The small molecule below binds the protein below.
Small molecule (SMILES): Nc1cccc2ccccc12

Binding-site contacts:
Ligand atom C06 contacts residue TYR82 of chain 1.B at 3.9 Å (hydrophobic).
Ligand atom C11 contacts residue PHE79 of chain 1.B at 4.3 Å (hydrophobic).
Ligand atom N01 contacts residue PHE79 of chain 1.B at 4.3 Å.
Ligand atom C10 contacts residue PHE250 of chain 1.B at 4.0 Å (hydrophobic).
Ligand atom C10 contacts residue TYR233 of chain 1.B at 4.0 Å (hydrophobic).
Ligand atom C02 contacts residue PHE79 of chain 1.B at 4.1 Å (hydrophobic).
Ligand atom C08 contacts residue PHE142 of chain 1.B at 4.3 Å (hydrophobic).
Ligand atom C07 contacts residue LEU241 of chain 1.B at 3.6 Å (hydrophobic).
Ligand atom C07 contacts residue ILE141 of chain 1.B at 4.2 Å (hydrophobic).
Ligand atom C10 contacts residue PHE79 of chain 1.B at 3.8 Å (hydrophobic).
Ligand atom C06 contacts residue ILE141 of chain 1.B at 4.3 Å (hydrophobic).
Ligand atom C09 contacts residue TYR82 of chain 1.B at 3.6 Å (hydrophobic).
Ligand atom C05 contacts residue PHE79 of chain 1.B at 3.6 Å (hydrophobic).
Ligand atom C11 contacts residue LEU241 of chain 1.B at 3.5 Å (hydrophobic).
Ligand atom C03 contacts residue ILE141 of chain 1.B at 4.4 Å (hydrophobic).
Ligand atom N01 contacts residue A3P1 of chain 1.F at 3.9 Å.
Ligand atom C04 contacts residue HIS101 of chain 1.B at 3.4 Å.
Ligand atom C07 contacts residue LEU20 of chain 1.B at 4.0 Å (hydrophobic).
Ligand atom C08 contacts residue HIS101 of chain 1.B at 3.4 Å.
Ligand atom C08 contacts residue TYR82 of chain 1.B at 4.4 Å (hydrophobic).
Ligand atom C09 contacts residue PHE142 of chain 1.B at 4.1 Å (hydrophobic).
Ligand atom C05 contacts residue PHE250 of chain 1.B at 4.2 Å (hydrophobic).
Ligand atom C09 contacts residue VAL161 of chain 1.B at 4.5 Å (hydrophobic).
Ligand atom C09 contacts residue HIS101 of chain 1.B at 4.4 Å.
Ligand atom C06 contacts residue LEU20 of chain 1.B at 4.2 Å (hydrophobic).
Ligand atom N01 contacts residue HIS101 of chain 1.B at 3.0 Å (h-bond).
Ligand atom C04 contacts residue PHE79 of chain 1.B at 4.4 Å (hydrophobic).
Ligand atom C11 contacts residue ILE84 of chain 1.B at 4.4 Å (hydrophobic).

Sequence of chain 1.B:
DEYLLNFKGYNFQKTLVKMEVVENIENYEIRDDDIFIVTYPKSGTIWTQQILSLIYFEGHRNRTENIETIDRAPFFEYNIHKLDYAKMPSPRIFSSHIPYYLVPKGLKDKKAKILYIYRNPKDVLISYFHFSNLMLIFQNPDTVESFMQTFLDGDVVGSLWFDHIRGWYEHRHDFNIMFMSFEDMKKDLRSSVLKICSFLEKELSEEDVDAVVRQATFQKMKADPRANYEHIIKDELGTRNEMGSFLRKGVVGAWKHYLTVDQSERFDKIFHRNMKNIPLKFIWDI